Binding-site contacts:
Ligand atom O6 contacts residue ASN862 of chain 1.E at 3.9 Å.
Ligand atom C7 contacts residue ASN862 of chain 1.E at 3.3 Å.
Ligand atom O7 contacts residue ASN862 of chain 1.E at 3.8 Å.
Ligand atom C8 contacts residue ASN862 of chain 1.E at 4.3 Å.
Ligand atom C1 contacts residue ASN862 of chain 1.E at 1.4 Å.
Ligand atom O5 contacts residue ASN862 of chain 1.E at 2.1 Å (h-bond).
Ligand atom C3 contacts residue ASN862 of chain 1.E at 3.5 Å.
Ligand atom C5 contacts residue ASN862 of chain 1.E at 3.4 Å.
Ligand atom C6 contacts residue ASN862 of chain 1.E at 3.9 Å.
Ligand atom N2 contacts residue ASN862 of chain 1.E at 2.6 Å (h-bond).
Ligand atom C4 contacts residue ASN862 of chain 1.E at 4.0 Å.
Ligand atom C2 contacts residue ASN862 of chain 1.E at 2.1 Å.

Sequence of chain 1.E:
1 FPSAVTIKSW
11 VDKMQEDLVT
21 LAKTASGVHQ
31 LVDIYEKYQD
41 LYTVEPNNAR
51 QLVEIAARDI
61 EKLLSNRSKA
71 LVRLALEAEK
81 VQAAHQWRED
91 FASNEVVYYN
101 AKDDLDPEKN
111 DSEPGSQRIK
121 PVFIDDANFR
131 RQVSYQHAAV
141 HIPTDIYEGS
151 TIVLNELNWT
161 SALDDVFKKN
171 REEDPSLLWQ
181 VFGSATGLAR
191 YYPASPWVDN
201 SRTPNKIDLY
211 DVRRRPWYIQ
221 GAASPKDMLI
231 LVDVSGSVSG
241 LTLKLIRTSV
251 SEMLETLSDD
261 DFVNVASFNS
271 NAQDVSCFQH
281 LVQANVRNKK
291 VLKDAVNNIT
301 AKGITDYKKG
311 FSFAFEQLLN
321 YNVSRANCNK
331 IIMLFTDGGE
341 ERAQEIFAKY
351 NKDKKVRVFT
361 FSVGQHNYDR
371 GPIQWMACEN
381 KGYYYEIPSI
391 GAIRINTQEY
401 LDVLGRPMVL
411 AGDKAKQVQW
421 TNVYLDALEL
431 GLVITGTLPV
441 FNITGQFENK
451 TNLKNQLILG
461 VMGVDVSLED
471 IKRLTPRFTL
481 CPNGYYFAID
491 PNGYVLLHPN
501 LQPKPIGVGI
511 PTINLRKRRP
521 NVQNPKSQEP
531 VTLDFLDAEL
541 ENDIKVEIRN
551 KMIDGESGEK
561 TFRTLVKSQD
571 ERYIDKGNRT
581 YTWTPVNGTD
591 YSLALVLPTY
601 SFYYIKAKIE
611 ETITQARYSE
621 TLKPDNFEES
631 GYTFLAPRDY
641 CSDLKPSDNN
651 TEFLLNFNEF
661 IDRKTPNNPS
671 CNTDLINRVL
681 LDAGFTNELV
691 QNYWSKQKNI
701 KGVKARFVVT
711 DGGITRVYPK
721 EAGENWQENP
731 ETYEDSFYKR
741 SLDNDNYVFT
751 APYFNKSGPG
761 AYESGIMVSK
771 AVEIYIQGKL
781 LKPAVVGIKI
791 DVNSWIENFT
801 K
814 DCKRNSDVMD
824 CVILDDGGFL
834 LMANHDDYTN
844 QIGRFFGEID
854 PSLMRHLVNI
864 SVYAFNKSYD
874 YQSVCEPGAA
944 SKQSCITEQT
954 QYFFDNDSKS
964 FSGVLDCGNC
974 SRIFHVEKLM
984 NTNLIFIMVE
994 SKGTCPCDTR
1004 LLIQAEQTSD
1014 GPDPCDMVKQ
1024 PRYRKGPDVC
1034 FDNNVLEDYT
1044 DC

This small molecule binds to this protein.
Small molecule (SMILES): CC(=O)N[C@@H]1[C@@H](O)[C@H](O)[C@@H](CO)O[C@H]1O